A small-molecule ligand and the protein it binds are described below.
Small molecule (SMILES): Cc1cc2c3c(c1C)C(C)(C)C[C@@H](O)N3c1c(nc(O)[nH]c1=O)N2C[C@H](O)[C@H](O)[C@H](O)COP(=O)(O)O

Binding-site contacts:
Ligand atom O8 contacts residue MN1 of chain 2.B at 2.2 Å.
Ligand atom O8 contacts residue HIS191 of chain 2.A at 3.1 Å (h-bond).
Ligand atom C2 contacts residue ARG173 of chain 2.A at 3.4 Å.
Ligand atom C2 contacts residue FIV1 of chain 2.F at 3.4 Å.
Ligand atom C4 contacts residue ILE171 of chain 2.A at 3.3 Å (hydrophobic).
Ligand atom P1 contacts residue K1 of chain 2.C at 3.4 Å.
Ligand atom O7 contacts residue K1 of chain 2.C at 3.0 Å.
Ligand atom O10 contacts residue LYS391 of chain 2.A at 2.7 Å (salt-bridge).
Ligand atom O5 contacts residue GLN190 of chain 2.A at 2.9 Å (h-bond).
Ligand atom N3 contacts residue FIV1 of chain 2.F at 3.4 Å.
Ligand atom O6 contacts residue MET225 of chain 2.A at 3.1 Å.
Ligand atom C1 contacts residue GLN190 of chain 2.A at 3.5 Å.
Ligand atom C4 contacts residue FIV1 of chain 2.F at 3.4 Å.
Ligand atom C19 contacts residue ILE171 of chain 2.A at 3.3 Å (hydrophobic).
Ligand atom C11 contacts residue FIV1 of chain 2.F at 3.0 Å.
Ligand atom C2 contacts residue ALA172 of chain 2.A at 3.5 Å (hydrophobic).
Ligand atom O7 contacts residue SER170 of chain 2.A at 3.2 Å.
Ligand atom O9 contacts residue HIS191 of chain 2.A at 2.8 Å (h-bond).
Ligand atom C15 contacts residue THR153 of chain 2.A at 3.4 Å.
Ligand atom O8 contacts residue GLU233 of chain 2.A at 3.1 Å (salt-bridge).
Ligand atom N2 contacts residue GLN190 of chain 2.A at 3.3 Å (h-bond).
Ligand atom O4 contacts residue ILE171 of chain 2.A at 2.9 Å (h-bond).
Ligand atom O10 contacts residue PRO226 of chain 2.A at 3.5 Å.
Ligand atom O2 contacts residue FIV1 of chain 2.F at 1.6 Å.
Ligand atom O3 contacts residue ARG173 of chain 2.A at 2.8 Å (salt-bridge).
Ligand atom N2 contacts residue ILE171 of chain 2.A at 3.3 Å (h-bond).
Ligand atom O1 contacts residue FIV1 of chain 2.F at 3.5 Å.
Ligand atom C17 contacts residue THR153 of chain 2.A at 3.5 Å.
Ligand atom C18 contacts residue FIV1 of chain 2.F at 3.5 Å.
Ligand atom O6 contacts residue PRO226 of chain 2.A at 3.2 Å (h-bond).
Ligand atom O8 contacts residue ASN168 of chain 2.A at 2.9 Å (h-bond).
Ligand atom N4 contacts residue ILE171 of chain 2.A at 3.5 Å (h-bond).
Ligand atom C3 contacts residue FIV1 of chain 2.F at 3.4 Å.
Ligand atom P1 contacts residue MN1 of chain 2.B at 3.4 Å.
Ligand atom O8 contacts residue K1 of chain 2.C at 2.9 Å.
Ligand atom C12 contacts residue FIV1 of chain 2.F at 3.2 Å.
Ligand atom N1 contacts residue FIV1 of chain 2.F at 3.3 Å.
Ligand atom C1 contacts residue FIV1 of chain 2.F at 3.2 Å.
Ligand atom N2 contacts residue FIV1 of chain 2.F at 3.4 Å.
Ligand atom O1 contacts residue GLN190 of chain 2.A at 3.0 Å (h-bond).

Sequence of chain 2.A:
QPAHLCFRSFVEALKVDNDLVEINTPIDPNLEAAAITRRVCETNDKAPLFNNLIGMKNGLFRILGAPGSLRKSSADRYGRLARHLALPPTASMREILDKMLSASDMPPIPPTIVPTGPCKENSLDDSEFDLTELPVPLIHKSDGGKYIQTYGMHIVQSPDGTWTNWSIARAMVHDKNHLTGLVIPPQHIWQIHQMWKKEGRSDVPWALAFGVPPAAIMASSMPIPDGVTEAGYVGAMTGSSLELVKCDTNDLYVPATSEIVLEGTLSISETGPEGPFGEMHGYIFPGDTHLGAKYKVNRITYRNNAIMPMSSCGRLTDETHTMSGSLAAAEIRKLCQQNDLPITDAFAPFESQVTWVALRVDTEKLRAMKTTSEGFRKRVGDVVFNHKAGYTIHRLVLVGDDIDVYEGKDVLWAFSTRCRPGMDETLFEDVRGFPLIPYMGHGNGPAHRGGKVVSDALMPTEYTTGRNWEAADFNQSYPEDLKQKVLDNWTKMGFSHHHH